A small-molecule ligand and the protein it binds are described below.
Small molecule (SMILES): Nc1ncnc2c1ncn2[C@@H]1O[C@H](CO[P](=O)(O)O[P](=O)(O)OC[C@H]2O[C@@H](O)[C@H](O)[C@@H]2O)[C@@H](O)[C@H]1O

Binding-site contacts:
Ligand atom O3A contacts residue ALA221 of chain 1.B at 3.6 Å (h-bond).
Ligand atom O2D contacts residue ASN63 of chain 1.B at 3.5 Å (h-bond).
Ligand atom N6 contacts residue GLU65 of chain 1.B at 2.9 Å.
Ligand atom N3 contacts residue PHE33 of chain 1.B at 3.2 Å.
Ligand atom C2D contacts residue THR52 of chain 1.B at 3.3 Å.
Ligand atom C4D contacts residue PHE224 of chain 1.B at 3.6 Å (hydrophobic).
Ligand atom C1' contacts residue PHE33 of chain 1.B at 3.5 Å (hydrophobic).
Ligand atom O3D contacts residue THR52 of chain 1.B at 2.8 Å (h-bond).
Ligand atom N9 contacts residue PHE33 of chain 1.B at 3.4 Å.
Ligand atom PA contacts residue ALA221 of chain 1.B at 3.5 Å.
Ligand atom O1B contacts residue ALA221 of chain 1.B at 2.8 Å (h-bond).
Ligand atom C2 contacts residue PHE33 of chain 1.B at 3.4 Å (hydrophobic).
Ligand atom C4 contacts residue PHE33 of chain 1.B at 3.3 Å (hydrophobic).
Ligand atom C3D contacts residue THR52 of chain 1.B at 3.0 Å.
Ligand atom C3' contacts residue ALA221 of chain 1.B at 3.5 Å (hydrophobic).
Ligand atom C3D contacts residue GLY51 of chain 1.B at 3.5 Å.
Ligand atom C5D contacts residue GLY51 of chain 1.B at 3.5 Å.
Ligand atom O5D contacts residue HIS223 of chain 1.B at 3.6 Å.
Ligand atom O1D contacts residue VAL60 of chain 1.B at 2.2 Å (h-bond).
Ligand atom O2A contacts residue GLY222 of chain 1.B at 3.4 Å.
Ligand atom N1 contacts residue PHE33 of chain 1.B at 3.6 Å.
Ligand atom O4D contacts residue HIS223 of chain 1.B at 3.5 Å.
Ligand atom N6 contacts residue GLY61 of chain 1.B at 3.5 Å (h-bond).
Ligand atom O3' contacts residue ALA221 of chain 1.B at 3.3 Å.
Ligand atom O2' contacts residue GLU259 of chain 1.B at 3.2 Å.
Ligand atom O3A contacts residue ALA50 of chain 1.B at 3.3 Å.
Ligand atom O1B contacts residue PHE224 of chain 1.B at 2.9 Å (h-bond).
Ligand atom O2B contacts residue PHE224 of chain 1.B at 3.2 Å.
Ligand atom O2A contacts residue HIS223 of chain 1.B at 2.7 Å (h-bond).
Ligand atom O2D contacts residue THR52 of chain 1.B at 3.0 Å (h-bond).
Ligand atom O1A contacts residue MET62 of chain 1.B at 2.9 Å (h-bond).
Ligand atom C5D contacts residue PHE224 of chain 1.B at 3.6 Å (hydrophobic).
Ligand atom C5 contacts residue PHE33 of chain 1.B at 3.5 Å (hydrophobic).
Ligand atom O2A contacts residue ALA221 of chain 1.B at 3.6 Å (h-bond).
Ligand atom C1D contacts residue VAL60 of chain 1.B at 3.5 Å (hydrophobic).
Ligand atom C8 contacts residue PHE33 of chain 1.B at 3.6 Å (hydrophobic).
Ligand atom O3' contacts residue LEU218 of chain 1.B at 3.5 Å (h-bond).
Ligand atom O5' contacts residue ALA221 of chain 1.B at 2.9 Å (h-bond).
Ligand atom O1B contacts residue HIS223 of chain 1.B at 3.3 Å (h-bond).
Ligand atom C6 contacts residue PHE33 of chain 1.B at 3.6 Å (hydrophobic).

Sequence of chain 1.B:
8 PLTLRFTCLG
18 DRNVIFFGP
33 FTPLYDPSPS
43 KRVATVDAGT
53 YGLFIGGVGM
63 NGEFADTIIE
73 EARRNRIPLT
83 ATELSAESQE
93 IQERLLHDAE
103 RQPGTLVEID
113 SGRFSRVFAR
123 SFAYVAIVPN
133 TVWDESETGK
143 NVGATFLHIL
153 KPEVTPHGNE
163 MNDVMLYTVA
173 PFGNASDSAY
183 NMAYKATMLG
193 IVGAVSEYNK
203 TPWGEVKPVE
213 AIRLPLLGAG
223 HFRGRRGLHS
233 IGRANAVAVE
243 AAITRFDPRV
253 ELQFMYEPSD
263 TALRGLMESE